The protein below binds the small molecule below.
Small molecule (SMILES): Cc1cc(CCCCCCCOc2ccc(C3=N[C@@H](C)CO3)cc2)on1

Sequence of chain 5.C:
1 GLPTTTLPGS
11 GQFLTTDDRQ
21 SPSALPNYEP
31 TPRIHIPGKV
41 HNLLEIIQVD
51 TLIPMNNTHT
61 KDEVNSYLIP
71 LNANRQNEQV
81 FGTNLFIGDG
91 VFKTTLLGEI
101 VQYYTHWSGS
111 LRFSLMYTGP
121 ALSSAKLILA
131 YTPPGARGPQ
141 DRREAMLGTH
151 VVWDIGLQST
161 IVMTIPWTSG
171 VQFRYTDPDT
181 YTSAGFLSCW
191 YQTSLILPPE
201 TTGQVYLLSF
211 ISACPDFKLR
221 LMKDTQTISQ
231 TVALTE

Sequence of chain 5.A:
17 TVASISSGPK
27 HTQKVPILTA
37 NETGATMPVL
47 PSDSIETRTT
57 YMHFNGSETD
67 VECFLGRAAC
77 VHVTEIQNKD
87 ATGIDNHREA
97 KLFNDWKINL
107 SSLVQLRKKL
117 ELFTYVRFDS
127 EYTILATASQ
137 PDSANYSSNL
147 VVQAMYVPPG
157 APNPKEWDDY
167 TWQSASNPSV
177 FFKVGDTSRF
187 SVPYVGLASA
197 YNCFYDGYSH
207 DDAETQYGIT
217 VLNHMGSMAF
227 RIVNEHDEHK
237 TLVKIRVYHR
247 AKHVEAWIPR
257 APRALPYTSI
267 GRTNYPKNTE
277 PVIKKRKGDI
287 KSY

Binding-site contacts:
Ligand atom O1 contacts residue TYR152 of chain 5.A at 3.9 Å.
Ligand atom O1B contacts residue TYR128 of chain 5.A at 3.9 Å.
Ligand atom O1B contacts residue MET221 of chain 5.A at 3.4 Å.
Ligand atom C6C contacts residue MET221 of chain 5.A at 3.7 Å (hydrophobic).
Ligand atom C4 contacts residue MET224 of chain 5.A at 3.8 Å (hydrophobic).
Ligand atom N3A contacts residue ASN219 of chain 5.A at 3.0 Å (h-bond).
Ligand atom C7C contacts residue TYR128 of chain 5.A at 3.6 Å (hydrophobic).
Ligand atom C31 contacts residue PRO174 of chain 5.A at 3.4 Å (hydrophobic).
Ligand atom C1B contacts residue MET221 of chain 5.A at 3.8 Å (hydrophobic).
Ligand atom C6B contacts residue TYR197 of chain 5.A at 3.6 Å (hydrophobic).
Ligand atom O1 contacts residue PHE186 of chain 5.A at 3.5 Å.
Ligand atom C4A contacts residue ASN219 of chain 5.A at 3.5 Å.
Ligand atom C5 contacts residue TYR152 of chain 5.A at 3.8 Å (hydrophobic).
Ligand atom O1 contacts residue VAL188 of chain 5.A at 3.8 Å.
Ligand atom O1 contacts residue ALA24 of chain 5.C at 3.6 Å.
Ligand atom C5 contacts residue PHE186 of chain 5.A at 3.5 Å (hydrophobic).
Ligand atom C5B contacts residue TYR197 of chain 5.A at 3.7 Å (hydrophobic).
Ligand atom C6B contacts residue LEU106 of chain 5.A at 3.9 Å (hydrophobic).
Ligand atom N2 contacts residue PHE186 of chain 5.A at 3.7 Å.
Ligand atom N2 contacts residue ALA24 of chain 5.C at 3.4 Å.
Ligand atom C6C contacts residue VAL191 of chain 5.A at 3.2 Å (hydrophobic).
Ligand atom C4 contacts residue TYR152 of chain 5.A at 3.9 Å (hydrophobic).
Ligand atom C4C contacts residue TYR152 of chain 5.A at 3.8 Å (hydrophobic).
Ligand atom C3C contacts residue TYR128 of chain 5.A at 3.9 Å (hydrophobic).
Ligand atom C5C contacts residue TYR128 of chain 5.A at 3.5 Å (hydrophobic).
Ligand atom C2C contacts residue VAL188 of chain 5.A at 3.2 Å (hydrophobic).
Ligand atom C4 contacts residue PHE186 of chain 5.A at 3.6 Å (hydrophobic).
Ligand atom CM1 contacts residue SER107 of chain 5.A at 3.9 Å.
Ligand atom C2B contacts residue MET221 of chain 5.A at 3.5 Å (hydrophobic).
Ligand atom C3B contacts residue MET221 of chain 5.A at 3.8 Å (hydrophobic).
Ligand atom C31 contacts residue ALA150 of chain 5.A at 3.5 Å (hydrophobic).
Ligand atom C3C contacts residue VAL188 of chain 5.A at 3.3 Å (hydrophobic).
Ligand atom C5C contacts residue ILE104 of chain 5.A at 3.8 Å (hydrophobic).
Ligand atom C4B contacts residue LEU106 of chain 5.A at 3.7 Å (hydrophobic).
Ligand atom C7C contacts residue TYR197 of chain 5.A at 3.8 Å (hydrophobic).
Ligand atom C5B contacts residue LEU106 of chain 5.A at 3.5 Å (hydrophobic).
Ligand atom C3 contacts residue PHE186 of chain 5.A at 3.8 Å (hydrophobic).
Ligand atom C31 contacts residue SER175 of chain 5.A at 3.6 Å.
Ligand atom C3 contacts residue PRO174 of chain 5.A at 3.8 Å (hydrophobic).
Ligand atom C31 contacts residue VAL176 of chain 5.A at 3.3 Å (hydrophobic).